This protein binds this small molecule.
Small molecule (SMILES): CC(=O)N[C@@H]1[C@@H](O)[C@H](O)[C@@H](CO)O[C@H]1O

Sequence of chain 1.C:
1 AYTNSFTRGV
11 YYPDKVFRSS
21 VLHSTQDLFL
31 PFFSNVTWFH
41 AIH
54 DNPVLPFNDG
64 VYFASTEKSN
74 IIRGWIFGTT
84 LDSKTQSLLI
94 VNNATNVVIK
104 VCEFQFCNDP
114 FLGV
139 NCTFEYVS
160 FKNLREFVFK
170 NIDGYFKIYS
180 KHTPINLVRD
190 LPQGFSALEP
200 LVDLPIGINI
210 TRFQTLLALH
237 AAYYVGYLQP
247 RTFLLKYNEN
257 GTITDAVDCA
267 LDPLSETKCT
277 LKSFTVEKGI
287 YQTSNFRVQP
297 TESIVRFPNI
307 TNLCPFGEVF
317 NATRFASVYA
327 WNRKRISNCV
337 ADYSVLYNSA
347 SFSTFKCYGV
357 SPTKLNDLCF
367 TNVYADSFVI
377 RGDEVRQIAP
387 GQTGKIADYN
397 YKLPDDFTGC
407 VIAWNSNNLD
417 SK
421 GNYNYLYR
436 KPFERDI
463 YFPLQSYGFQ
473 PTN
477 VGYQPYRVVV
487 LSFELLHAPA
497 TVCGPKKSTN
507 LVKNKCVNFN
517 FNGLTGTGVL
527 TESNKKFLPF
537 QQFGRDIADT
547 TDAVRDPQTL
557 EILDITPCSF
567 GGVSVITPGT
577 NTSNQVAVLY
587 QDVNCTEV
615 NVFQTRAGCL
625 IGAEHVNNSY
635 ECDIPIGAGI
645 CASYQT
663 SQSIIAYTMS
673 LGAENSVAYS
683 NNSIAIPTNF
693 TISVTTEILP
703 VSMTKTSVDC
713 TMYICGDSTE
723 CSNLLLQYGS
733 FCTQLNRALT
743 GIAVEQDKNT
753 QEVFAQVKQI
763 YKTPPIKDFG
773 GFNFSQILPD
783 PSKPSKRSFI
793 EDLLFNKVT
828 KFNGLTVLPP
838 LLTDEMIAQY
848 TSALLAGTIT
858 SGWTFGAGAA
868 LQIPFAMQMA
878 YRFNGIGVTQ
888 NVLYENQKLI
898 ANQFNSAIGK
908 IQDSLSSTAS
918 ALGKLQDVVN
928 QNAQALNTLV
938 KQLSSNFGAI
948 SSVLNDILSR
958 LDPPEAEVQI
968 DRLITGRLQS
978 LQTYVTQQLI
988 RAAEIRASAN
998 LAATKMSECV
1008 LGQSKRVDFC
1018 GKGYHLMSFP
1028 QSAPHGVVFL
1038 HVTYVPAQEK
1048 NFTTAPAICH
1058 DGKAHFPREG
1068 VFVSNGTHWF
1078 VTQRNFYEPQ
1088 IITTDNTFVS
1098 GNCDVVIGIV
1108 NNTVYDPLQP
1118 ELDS

Binding-site contacts:
Ligand atom C8 contacts residue GLU255 of chain 1.C at 3.0 Å.
Ligand atom C5 contacts residue ASN256 of chain 1.C at 3.8 Å.
Ligand atom O5 contacts residue ASN256 of chain 1.C at 2.4 Å (h-bond).
Ligand atom C7 contacts residue ASN256 of chain 1.C at 3.6 Å.
Ligand atom C7 contacts residue ASN254 of chain 1.C at 3.8 Å.
Ligand atom O7 contacts residue ASN254 of chain 1.C at 3.5 Å (h-bond).
Ligand atom C2 contacts residue ASN256 of chain 1.C at 2.5 Å.
Ligand atom C4 contacts residue ASN256 of chain 1.C at 4.3 Å.
Ligand atom C3 contacts residue ASN256 of chain 1.C at 3.9 Å.
Ligand atom C8 contacts residue ASN254 of chain 1.C at 3.6 Å.
Ligand atom C1 contacts residue ASN256 of chain 1.C at 1.5 Å.
Ligand atom C7 contacts residue GLU255 of chain 1.C at 4.5 Å.
Ligand atom C8 contacts residue ASN256 of chain 1.C at 4.0 Å.
Ligand atom N2 contacts residue ASN256 of chain 1.C at 2.9 Å (h-bond).
Ligand atom O7 contacts residue ASN256 of chain 1.C at 3.9 Å.